Binding-site contacts:
Ligand atom N2 contacts residue LEU90 of chain 1.E at 4.1 Å.
Ligand atom O7 contacts residue ASN37 of chain 1.E at 2.9 Å (h-bond).
Ligand atom C8 contacts residue LEU90 of chain 1.E at 4.2 Å (hydrophobic).
Ligand atom C2 contacts residue ASN37 of chain 1.E at 2.5 Å.
Ligand atom C3 contacts residue ASN37 of chain 1.E at 3.8 Å.
Ligand atom O3 contacts residue ASN37 of chain 1.E at 4.4 Å.
Ligand atom O6 contacts residue SER88 of chain 1.E at 4.4 Å.
Ligand atom C4 contacts residue ASN37 of chain 1.E at 4.2 Å.
Ligand atom C1 contacts residue ASN37 of chain 1.E at 1.5 Å.
Ligand atom O5 contacts residue ASN37 of chain 1.E at 2.4 Å (h-bond).
Ligand atom O5 contacts residue SER88 of chain 1.E at 3.8 Å.
Ligand atom C5 contacts residue ASN37 of chain 1.E at 3.7 Å.
Ligand atom C7 contacts residue ASN37 of chain 1.E at 3.2 Å.
Ligand atom C6 contacts residue SER88 of chain 1.E at 4.4 Å.
Ligand atom C7 contacts residue LEU90 of chain 1.E at 4.5 Å (hydrophobic).
Ligand atom N2 contacts residue ASN37 of chain 1.E at 3.0 Å (h-bond).
Ligand atom C8 contacts residue ASN37 of chain 1.E at 4.5 Å.

A small-molecule ligand and the protein it binds are described below.
Small molecule (SMILES): CC(=O)N[C@@H]1[C@@H](O)[C@H](O)[C@@H](CO)O[C@H]1O

Sequence of chain 1.E:
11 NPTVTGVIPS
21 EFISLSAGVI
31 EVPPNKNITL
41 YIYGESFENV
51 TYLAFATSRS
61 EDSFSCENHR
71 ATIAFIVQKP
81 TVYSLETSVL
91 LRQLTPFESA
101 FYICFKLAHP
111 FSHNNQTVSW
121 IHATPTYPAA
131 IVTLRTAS